A protein and the small-molecule ligand that binds it are described below.
Small molecule (SMILES): CC(=O)N[C@@H]1[C@@H](O[C@@H]2OC(C(=O)O)=C[C@H](O)[C@H]2O)[C@@H](O)[C@@H](COS(=O)(=O)O)O[C@H]1O

Binding-site contacts:
Ligand atom C2 contacts residue ASP115 of chain 2.A at 3.5 Å.
Ligand atom O1S contacts residue THR235 of chain 2.A at 3.3 Å.
Ligand atom C6 contacts residue ARG247 of chain 2.A at 3.5 Å.
Ligand atom O6B contacts residue ARG247 of chain 2.A at 2.9 Å (salt-bridge).
Ligand atom C4 contacts residue TRP69 of chain 2.A at 3.5 Å (hydrophobic).
Ligand atom C5 contacts residue ASN175 of chain 2.A at 3.7 Å.
Ligand atom O4 contacts residue THR235 of chain 2.A at 2.5 Å (h-bond).
Ligand atom C5 contacts residue THR235 of chain 2.A at 3.7 Å.
Ligand atom O3S contacts residue LYS370 of chain 2.A at 3.4 Å.
Ligand atom O3 contacts residue ASN175 of chain 2.A at 3.0 Å (h-bond).
Ligand atom O5 contacts residue TRP69 of chain 2.A at 3.7 Å.
Ligand atom O2S contacts residue SER368 of chain 2.A at 3.0 Å (h-bond).
Ligand atom O3 contacts residue ASP115 of chain 2.A at 3.2 Å (salt-bridge).
Ligand atom C1 contacts residue GLY233 of chain 2.A at 3.7 Å.
Ligand atom O3 contacts residue PHE118 of chain 2.A at 3.4 Å.
Ligand atom O1S contacts residue SER365 of chain 2.A at 2.9 Å (h-bond).
Ligand atom C4 contacts residue THR235 of chain 2.A at 3.6 Å.
Ligand atom C6 contacts residue TYR364 of chain 2.A at 3.5 Å (hydrophobic).
Ligand atom O6A contacts residue TRP245 of chain 2.A at 3.5 Å.
Ligand atom C4 contacts residue TYR364 of chain 2.A at 3.6 Å (hydrophobic).
Ligand atom O5 contacts residue THR235 of chain 2.A at 3.2 Å (h-bond).
Ligand atom O1S contacts residue SER368 of chain 2.A at 2.6 Å (h-bond).
Ligand atom C2 contacts residue GLY233 of chain 2.A at 3.6 Å.
Ligand atom C5 contacts residue TRP69 of chain 2.A at 3.6 Å (hydrophobic).
Ligand atom C4 contacts residue ASN175 of chain 2.A at 3.1 Å.
Ligand atom O2S contacts residue LYS370 of chain 2.A at 2.5 Å.
Ligand atom O6A contacts residue ARG247 of chain 2.A at 2.7 Å (salt-bridge).
Ligand atom O6B contacts residue TRP245 of chain 2.A at 3.4 Å.
Ligand atom C3 contacts residue ASP115 of chain 2.A at 3.3 Å.
Ligand atom C5 contacts residue TYR364 of chain 2.A at 3.1 Å (hydrophobic).
Ligand atom O1 contacts residue GLY233 of chain 2.A at 2.8 Å (h-bond).
Ligand atom C6 contacts residue TRP245 of chain 2.A at 3.7 Å (hydrophobic).
Ligand atom C3 contacts residue ASN175 of chain 2.A at 3.5 Å.
Ligand atom S contacts residue LYS370 of chain 2.A at 3.7 Å.
Ligand atom C7 contacts residue ASP115 of chain 2.A at 3.7 Å.
Ligand atom S contacts residue SER368 of chain 2.A at 3.3 Å (h-bond).
Ligand atom O2 contacts residue ASP115 of chain 2.A at 2.6 Å (salt-bridge).
Ligand atom O7 contacts residue ASP115 of chain 2.A at 3.0 Å (salt-bridge).
Ligand atom O6B contacts residue TRP251 of chain 2.A at 3.1 Å (h-bond).
Ligand atom C6 contacts residue THR235 of chain 2.A at 3.6 Å.

Sequence of chain 2.A:
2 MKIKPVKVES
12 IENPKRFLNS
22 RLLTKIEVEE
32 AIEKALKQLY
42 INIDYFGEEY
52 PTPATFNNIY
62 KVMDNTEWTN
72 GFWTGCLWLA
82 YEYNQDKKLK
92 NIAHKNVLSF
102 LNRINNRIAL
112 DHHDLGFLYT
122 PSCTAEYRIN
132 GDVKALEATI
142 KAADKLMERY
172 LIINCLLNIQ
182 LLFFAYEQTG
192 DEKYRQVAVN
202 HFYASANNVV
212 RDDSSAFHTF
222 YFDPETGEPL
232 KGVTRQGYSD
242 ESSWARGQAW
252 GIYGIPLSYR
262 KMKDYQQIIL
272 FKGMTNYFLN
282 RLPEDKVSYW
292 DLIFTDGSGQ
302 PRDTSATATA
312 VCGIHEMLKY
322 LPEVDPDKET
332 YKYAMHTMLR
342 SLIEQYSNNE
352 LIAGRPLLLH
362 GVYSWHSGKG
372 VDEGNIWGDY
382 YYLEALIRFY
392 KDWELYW